The small molecule below binds the protein below.
Small molecule (SMILES): O=c1[nH]c(=O)c2nn[nH]c2[nH]1

Binding-site contacts:
Ligand atom C5 contacts residue PHE160 of chain 4.A at 3.4 Å (hydrophobic).
Ligand atom C4 contacts residue PHE160 of chain 4.A at 3.4 Å (hydrophobic).
Ligand atom C2 contacts residue ASN255 of chain 4.A at 3.8 Å.
Ligand atom N8 contacts residue LEU171 of chain 4.A at 3.8 Å.
Ligand atom N7 contacts residue PHE160 of chain 4.A at 3.7 Å.
Ligand atom N8 contacts residue ALA57 of chain 3.A at 3.7 Å.
Ligand atom N8 contacts residue THR58 of chain 3.A at 3.3 Å (h-bond).
Ligand atom C4 contacts residue ASN255 of chain 4.A at 3.8 Å.
Ligand atom N7 contacts residue THR58 of chain 3.A at 2.8 Å (h-bond).
Ligand atom C6 contacts residue PHE160 of chain 4.A at 3.5 Å (hydrophobic).
Ligand atom O6 contacts residue GLN229 of chain 4.A at 2.9 Å (h-bond).
Ligand atom O6 contacts residue ILE55 of chain 3.A at 3.6 Å.
Ligand atom N1 contacts residue PHE160 of chain 4.A at 3.6 Å.
Ligand atom C2 contacts residue VAL228 of chain 4.A at 4.0 Å (hydrophobic).
Ligand atom C2 contacts residue ARG177 of chain 4.A at 3.5 Å.
Ligand atom C4 contacts residue ARG177 of chain 4.A at 3.8 Å.
Ligand atom C2 contacts residue GLN229 of chain 4.A at 3.9 Å.
Ligand atom O2 contacts residue PHE160 of chain 4.A at 3.9 Å.
Ligand atom O2 contacts residue ASN255 of chain 4.A at 4.0 Å.
Ligand atom N9 contacts residue LEU171 of chain 4.A at 4.0 Å.
Ligand atom N3 contacts residue ARG177 of chain 4.A at 3.0 Å (salt-bridge).
Ligand atom N9 contacts residue THR58 of chain 3.A at 4.0 Å.
Ligand atom N3 contacts residue PHE160 of chain 4.A at 3.7 Å.
Ligand atom O2 contacts residue VAL228 of chain 4.A at 2.9 Å (h-bond).
Ligand atom N3 contacts residue ASN255 of chain 4.A at 3.3 Å (h-bond).
Ligand atom O6 contacts residue TYR9 of chain 3.A at 3.9 Å.
Ligand atom N1 contacts residue GLN229 of chain 4.A at 2.9 Å (h-bond).
Ligand atom C5 contacts residue THR58 of chain 3.A at 4.0 Å.
Ligand atom O2 contacts residue ARG177 of chain 4.A at 2.8 Å (salt-bridge).
Ligand atom O6 contacts residue THR58 of chain 3.A at 3.8 Å.
Ligand atom O2 contacts residue SER227 of chain 4.A at 3.6 Å.
Ligand atom N8 contacts residue PHE160 of chain 4.A at 3.7 Å.
Ligand atom N9 contacts residue PHE160 of chain 4.A at 3.5 Å.
Ligand atom N8 contacts residue ASP59 of chain 3.A at 3.9 Å.
Ligand atom N7 contacts residue ALA57 of chain 3.A at 3.5 Å.
Ligand atom C6 contacts residue GLN229 of chain 4.A at 3.7 Å.
Ligand atom N9 contacts residue ARG177 of chain 4.A at 4.0 Å.
Ligand atom O2 contacts residue GLN229 of chain 4.A at 3.8 Å.
Ligand atom C2 contacts residue PHE160 of chain 4.A at 3.7 Å (hydrophobic).
Ligand atom O6 contacts residue ILE289 of chain 4.A at 4.0 Å.

Sequence of chain 3.A:
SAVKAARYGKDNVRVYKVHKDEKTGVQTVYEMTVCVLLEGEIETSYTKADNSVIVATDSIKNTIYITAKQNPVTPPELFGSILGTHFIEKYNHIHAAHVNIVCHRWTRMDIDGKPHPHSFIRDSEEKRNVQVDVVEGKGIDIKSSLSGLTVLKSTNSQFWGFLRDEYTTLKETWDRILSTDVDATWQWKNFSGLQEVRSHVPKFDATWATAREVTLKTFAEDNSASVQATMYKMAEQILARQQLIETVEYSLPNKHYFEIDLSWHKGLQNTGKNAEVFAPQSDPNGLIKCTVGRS

Sequence of chain 4.A:
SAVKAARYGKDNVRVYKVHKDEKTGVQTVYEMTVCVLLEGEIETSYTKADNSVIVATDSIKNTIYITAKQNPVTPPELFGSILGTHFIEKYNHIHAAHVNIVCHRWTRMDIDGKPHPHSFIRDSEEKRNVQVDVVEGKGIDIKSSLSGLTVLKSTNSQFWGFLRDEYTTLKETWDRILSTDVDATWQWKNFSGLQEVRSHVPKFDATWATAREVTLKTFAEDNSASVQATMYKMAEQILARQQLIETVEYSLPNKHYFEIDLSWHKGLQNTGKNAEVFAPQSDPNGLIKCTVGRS